Binding-site contacts:
Ligand atom C21 contacts residue SER330 of chain 1.A at 3.7 Å.
Ligand atom C8 contacts residue ASN162 of chain 1.A at 3.5 Å.
Ligand atom N3 contacts residue GLU598 of chain 1.A at 3.6 Å.
Ligand atom C25 contacts residue ASN601 of chain 1.A at 3.6 Å.
Ligand atom N4 contacts residue GLU598 of chain 1.A at 3.5 Å (salt-bridge).
Ligand atom C26 contacts residue TRP224 of chain 1.A at 3.7 Å (hydrophobic).
Ligand atom O1 contacts residue ASN162 of chain 1.A at 2.8 Å (h-bond).
Ligand atom C15 contacts residue GLU598 of chain 1.A at 3.7 Å.
Ligand atom C11 contacts residue ASP327 of chain 1.A at 3.3 Å.
Ligand atom C26 contacts residue PHE334 of chain 1.A at 3.6 Å (hydrophobic).
Ligand atom O2 contacts residue LYS338 of chain 1.A at 3.3 Å (salt-bridge).
Ligand atom N5 contacts residue TRP224 of chain 1.A at 3.7 Å.
Ligand atom F3 contacts residue GLU561 of chain 1.A at 3.1 Å.
Ligand atom F4 contacts residue PRO593 of chain 1.A at 3.3 Å.
Ligand atom N6 contacts residue TRP224 of chain 1.A at 3.6 Å.
Ligand atom F2 contacts residue GLN557 of chain 1.A at 3.3 Å.
Ligand atom C21 contacts residue GLU598 of chain 1.A at 3.7 Å.
Ligand atom F3 contacts residue TRP560 of chain 1.A at 3.2 Å.
Ligand atom C13 contacts residue GLU598 of chain 1.A at 3.2 Å.
Ligand atom N3 contacts residue TYR337 of chain 1.A at 3.5 Å.
Ligand atom N3 contacts residue ARG343 of chain 1.A at 3.1 Å (salt-bridge).
Ligand atom C20 contacts residue MET173 of chain 1.A at 3.6 Å (hydrophobic).
Ligand atom C19 contacts residue SER330 of chain 1.A at 3.6 Å.
Ligand atom C20 contacts residue SER330 of chain 1.A at 3.6 Å.
Ligand atom C17 contacts residue SER330 of chain 1.A at 3.7 Å.
Ligand atom N4 contacts residue ARG343 of chain 1.A at 3.4 Å (salt-bridge).
Ligand atom C12 contacts residue VAL329 of chain 1.A at 3.6 Å (hydrophobic).
Ligand atom N1 contacts residue PHE564 of chain 1.A at 3.8 Å.
Ligand atom C19 contacts residue LEU602 of chain 1.A at 3.6 Å (hydrophobic).
Ligand atom O3 contacts residue LYS338 of chain 1.A at 3.7 Å.
Ligand atom O2 contacts residue PHE564 of chain 1.A at 3.7 Å.
Ligand atom C9 contacts residue TYR337 of chain 1.A at 3.3 Å (hydrophobic).
Ligand atom C16 contacts residue GLU598 of chain 1.A at 3.7 Å.
Ligand atom C24 contacts residue ASN601 of chain 1.A at 3.4 Å.
Ligand atom F4 contacts residue LEU164 of chain 1.A at 3.3 Å.
Ligand atom C26 contacts residue TYR337 of chain 1.A at 3.2 Å (hydrophobic).
Ligand atom C16 contacts residue SER330 of chain 1.A at 3.7 Å.
Ligand atom N4 contacts residue TYR337 of chain 1.A at 3.4 Å.
Ligand atom C12 contacts residue ASP327 of chain 1.A at 3.3 Å.
Ligand atom C18 contacts residue SER330 of chain 1.A at 3.6 Å.

This small molecule binds to this protein.
Small molecule (SMILES): CN(C(=O)c1ccc([N+](=O)[O-])cc1C(F)(F)F)C1CCN(c2nnc(-c3ccnn3C)c3ccccc23)CC1

Sequence of chain 1.A:
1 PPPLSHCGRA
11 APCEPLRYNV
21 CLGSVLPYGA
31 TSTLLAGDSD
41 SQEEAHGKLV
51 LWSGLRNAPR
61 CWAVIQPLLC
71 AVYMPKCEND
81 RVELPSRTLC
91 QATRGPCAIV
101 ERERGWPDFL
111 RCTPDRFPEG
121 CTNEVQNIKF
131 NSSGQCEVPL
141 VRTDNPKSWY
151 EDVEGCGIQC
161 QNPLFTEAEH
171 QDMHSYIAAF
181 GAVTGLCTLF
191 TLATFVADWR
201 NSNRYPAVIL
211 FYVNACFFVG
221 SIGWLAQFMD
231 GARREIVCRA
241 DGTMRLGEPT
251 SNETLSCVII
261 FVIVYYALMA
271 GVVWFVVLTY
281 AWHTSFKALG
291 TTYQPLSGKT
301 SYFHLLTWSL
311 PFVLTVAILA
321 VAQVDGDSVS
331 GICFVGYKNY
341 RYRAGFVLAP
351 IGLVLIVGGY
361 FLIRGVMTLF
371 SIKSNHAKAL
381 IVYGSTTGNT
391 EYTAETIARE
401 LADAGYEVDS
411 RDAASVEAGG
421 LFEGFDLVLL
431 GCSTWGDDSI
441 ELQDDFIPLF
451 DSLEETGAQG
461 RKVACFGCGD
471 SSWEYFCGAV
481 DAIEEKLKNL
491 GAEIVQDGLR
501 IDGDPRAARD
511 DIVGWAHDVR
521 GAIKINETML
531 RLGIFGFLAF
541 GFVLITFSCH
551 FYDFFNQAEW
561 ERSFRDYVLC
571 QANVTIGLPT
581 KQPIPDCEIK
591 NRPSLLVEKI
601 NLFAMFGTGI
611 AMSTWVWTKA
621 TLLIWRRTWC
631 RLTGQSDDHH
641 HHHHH